Sequence of chain 1.A:
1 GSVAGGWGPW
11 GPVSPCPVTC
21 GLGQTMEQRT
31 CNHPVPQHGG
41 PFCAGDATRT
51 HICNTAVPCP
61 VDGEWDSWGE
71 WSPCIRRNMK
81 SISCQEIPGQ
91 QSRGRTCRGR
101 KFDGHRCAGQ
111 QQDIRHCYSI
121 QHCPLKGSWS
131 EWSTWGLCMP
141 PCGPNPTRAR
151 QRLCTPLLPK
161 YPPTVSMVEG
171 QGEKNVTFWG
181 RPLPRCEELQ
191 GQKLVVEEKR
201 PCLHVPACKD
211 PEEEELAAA

Binding-site contacts:
Ligand atom C2 contacts residue GLU131 of chain 1.A at 4.5 Å.
Ligand atom C2 contacts residue TRP132 of chain 1.A at 2.5 Å (hydrophobic).
Ligand atom O6 contacts residue TRP132 of chain 1.A at 4.3 Å.
Ligand atom O6 contacts residue ARG150 of chain 1.A at 3.5 Å (salt-bridge).
Ligand atom O5 contacts residue TRP132 of chain 1.A at 2.4 Å.
Ligand atom C1 contacts residue TRP132 of chain 1.A at 1.5 Å (hydrophobic).
Ligand atom C4 contacts residue TRP132 of chain 1.A at 4.3 Å (hydrophobic).
Ligand atom O2 contacts residue TRP132 of chain 1.A at 2.9 Å.
Ligand atom C5 contacts residue TRP132 of chain 1.A at 3.7 Å (hydrophobic).
Ligand atom O3 contacts residue TRP132 of chain 1.A at 4.1 Å.
Ligand atom C6 contacts residue TRP132 of chain 1.A at 4.4 Å (hydrophobic).
Ligand atom C3 contacts residue GLU131 of chain 1.A at 4.4 Å.
Ligand atom C1 contacts residue ARG150 of chain 1.A at 4.0 Å.
Ligand atom O2 contacts residue ARG152 of chain 1.A at 2.8 Å (salt-bridge).
Ligand atom C3 contacts residue TRP132 of chain 1.A at 3.8 Å (hydrophobic).
Ligand atom O5 contacts residue ARG150 of chain 1.A at 3.9 Å.
Ligand atom C6 contacts residue ARG150 of chain 1.A at 4.1 Å.
Ligand atom O3 contacts residue GLU131 of chain 1.A at 3.6 Å.
Ligand atom O2 contacts residue GLU131 of chain 1.A at 3.3 Å.
Ligand atom C2 contacts residue ARG152 of chain 1.A at 3.8 Å.

The protein below binds the small molecule below.
Small molecule (SMILES): OC[C@H]1O[C@H](O)[C@@H](O)[C@@H](O)[C@@H]1O